Sequence of chain 1.A:
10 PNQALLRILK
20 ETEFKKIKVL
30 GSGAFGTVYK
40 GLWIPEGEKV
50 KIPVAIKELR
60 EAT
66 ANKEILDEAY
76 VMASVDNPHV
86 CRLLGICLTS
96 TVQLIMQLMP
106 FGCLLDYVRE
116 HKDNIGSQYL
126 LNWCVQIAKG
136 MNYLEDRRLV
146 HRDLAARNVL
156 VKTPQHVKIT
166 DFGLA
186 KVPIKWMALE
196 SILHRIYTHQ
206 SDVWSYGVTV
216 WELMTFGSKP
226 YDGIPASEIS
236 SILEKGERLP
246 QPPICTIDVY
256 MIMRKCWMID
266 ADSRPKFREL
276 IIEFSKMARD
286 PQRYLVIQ

A protein and the small-molecule ligand that binds it are described below.
Small molecule (SMILES): CCC(=O)Nc1cc(-c2c[nH]c3ncnc(Nc4ccc(OCc5ccccn5)c(Cl)c4)c23)ccc1OCCCO

Binding-site contacts:
Ligand atom CAV contacts residue MET77 of chain 1.A at 3.7 Å (hydrophobic).
Ligand atom CBJ contacts residue ARG152 of chain 1.A at 3.6 Å.
Ligand atom N1 contacts residue ALA54 of chain 1.A at 3.4 Å.
Ligand atom CAU contacts residue ASP166 of chain 1.A at 3.2 Å.
Ligand atom C2 contacts residue MET104 of chain 1.A at 3.6 Å (hydrophobic).
Ligand atom CAW contacts residue PHE167 of chain 1.A at 3.7 Å (hydrophobic).
Ligand atom N1 contacts residue LEU155 of chain 1.A at 3.4 Å.
Ligand atom C6 contacts residue LEU155 of chain 1.A at 3.5 Å (hydrophobic).
Ligand atom CAP contacts residue LYS56 of chain 1.A at 3.3 Å.
Ligand atom C2 contacts residue GLN102 of chain 1.A at 3.5 Å.
Ligand atom CBH contacts residue CYS108 of chain 1.A at 3.3 Å (hydrophobic).
Ligand atom CBE contacts residue GLY30 of chain 1.A at 3.7 Å.
Ligand atom CL1 contacts residue LYS56 of chain 1.A at 3.5 Å.
Ligand atom OBM contacts residue ARG152 of chain 1.A at 3.6 Å (salt-bridge).
Ligand atom CAY contacts residue LYS56 of chain 1.A at 3.4 Å.
Ligand atom CBD contacts residue LEU29 of chain 1.A at 3.6 Å (hydrophobic).
Ligand atom CBI contacts residue CYS108 of chain 1.A at 2.7 Å (hydrophobic).
Ligand atom N3 contacts residue MET104 of chain 1.A at 3.0 Å (h-bond).
Ligand atom C4 contacts residue MET104 of chain 1.A at 3.7 Å (hydrophobic).
Ligand atom CBF contacts residue SER31 of chain 1.A at 3.6 Å.
Ligand atom OBN contacts residue PHE34 of chain 1.A at 3.4 Å.
Ligand atom CBI contacts residue ASP111 of chain 1.A at 3.7 Å.
Ligand atom CAP contacts residue THR165 of chain 1.A at 3.4 Å.
Ligand atom C2 contacts residue ALA54 of chain 1.A at 3.3 Å (hydrophobic).
Ligand atom OBK contacts residue MET101 of chain 1.A at 3.5 Å.
Ligand atom CAY contacts residue ASP166 of chain 1.A at 3.4 Å.
Ligand atom CL1 contacts residue LEU99 of chain 1.A at 3.4 Å.
Ligand atom C2 contacts residue LEU155 of chain 1.A at 3.7 Å (hydrophobic).
Ligand atom CAO contacts residue THR165 of chain 1.A at 3.8 Å.
Ligand atom CAT contacts residue MET101 of chain 1.A at 3.7 Å (hydrophobic).
Ligand atom CBJ contacts residue CYS108 of chain 1.A at 1.8 Å (hydrophobic).
Ligand atom NAE contacts residue LYS56 of chain 1.A at 2.9 Å (salt-bridge).
Ligand atom CAS contacts residue VAL37 of chain 1.A at 3.7 Å (hydrophobic).
Ligand atom CBF contacts residue PHE34 of chain 1.A at 3.7 Å (hydrophobic).
Ligand atom CAQ contacts residue LYS56 of chain 1.A at 3.6 Å.
Ligand atom NAE contacts residue ASP166 of chain 1.A at 2.8 Å (salt-bridge).
Ligand atom OBM contacts residue CYS108 of chain 1.A at 3.4 Å.
Ligand atom CAP contacts residue ASP166 of chain 1.A at 3.2 Å.
Ligand atom NAC contacts residue MET104 of chain 1.A at 3.1 Å (h-bond).
Ligand atom CAT contacts residue ASP166 of chain 1.A at 3.5 Å.